Sequence of chain 1.A:
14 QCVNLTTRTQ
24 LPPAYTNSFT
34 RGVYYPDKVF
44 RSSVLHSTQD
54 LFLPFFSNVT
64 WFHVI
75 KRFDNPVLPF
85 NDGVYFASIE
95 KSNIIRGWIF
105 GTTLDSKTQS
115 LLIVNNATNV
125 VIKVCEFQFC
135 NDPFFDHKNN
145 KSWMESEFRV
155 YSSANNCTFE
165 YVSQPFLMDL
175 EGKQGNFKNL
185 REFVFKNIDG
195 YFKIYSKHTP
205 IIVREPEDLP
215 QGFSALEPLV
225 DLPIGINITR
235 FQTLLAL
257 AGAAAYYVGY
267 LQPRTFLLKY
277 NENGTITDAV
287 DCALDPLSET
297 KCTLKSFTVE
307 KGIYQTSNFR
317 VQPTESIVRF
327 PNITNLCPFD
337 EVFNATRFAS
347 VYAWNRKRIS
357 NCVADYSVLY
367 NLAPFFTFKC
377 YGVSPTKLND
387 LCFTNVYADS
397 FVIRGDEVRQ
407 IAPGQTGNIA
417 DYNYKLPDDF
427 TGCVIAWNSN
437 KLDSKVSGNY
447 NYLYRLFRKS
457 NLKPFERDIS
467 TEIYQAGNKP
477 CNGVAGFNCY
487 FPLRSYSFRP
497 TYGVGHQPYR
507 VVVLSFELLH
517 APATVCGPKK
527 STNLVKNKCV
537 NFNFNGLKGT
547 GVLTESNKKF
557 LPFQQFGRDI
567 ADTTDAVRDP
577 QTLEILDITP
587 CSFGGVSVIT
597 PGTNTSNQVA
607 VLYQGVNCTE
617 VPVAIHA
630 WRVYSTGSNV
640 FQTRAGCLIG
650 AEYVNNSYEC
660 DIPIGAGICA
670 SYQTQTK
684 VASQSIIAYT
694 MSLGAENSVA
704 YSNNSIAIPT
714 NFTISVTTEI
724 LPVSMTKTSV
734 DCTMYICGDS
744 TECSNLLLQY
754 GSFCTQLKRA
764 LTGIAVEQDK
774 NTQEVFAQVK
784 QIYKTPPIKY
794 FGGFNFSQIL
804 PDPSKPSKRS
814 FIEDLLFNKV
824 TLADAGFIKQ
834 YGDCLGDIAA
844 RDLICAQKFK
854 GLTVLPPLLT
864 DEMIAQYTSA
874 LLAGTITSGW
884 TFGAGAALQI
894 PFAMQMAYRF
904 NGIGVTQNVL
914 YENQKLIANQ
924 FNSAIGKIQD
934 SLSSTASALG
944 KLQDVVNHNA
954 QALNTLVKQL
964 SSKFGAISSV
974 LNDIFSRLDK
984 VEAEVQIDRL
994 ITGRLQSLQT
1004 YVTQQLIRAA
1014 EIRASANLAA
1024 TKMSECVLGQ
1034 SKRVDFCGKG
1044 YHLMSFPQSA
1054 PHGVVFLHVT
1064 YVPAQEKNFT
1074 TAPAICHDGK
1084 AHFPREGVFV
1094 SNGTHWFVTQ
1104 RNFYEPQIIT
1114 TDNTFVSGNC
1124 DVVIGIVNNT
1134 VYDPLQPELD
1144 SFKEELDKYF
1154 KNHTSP

Binding-site contacts:
Ligand atom C7 contacts residue ASN600 of chain 1.A at 3.6 Å.
Ligand atom C5 contacts residue ASN600 of chain 1.A at 3.7 Å.
Ligand atom C4 contacts residue ASN600 of chain 1.A at 4.2 Å.
Ligand atom C3 contacts residue ASN600 of chain 1.A at 3.8 Å.
Ligand atom C2 contacts residue ASN600 of chain 1.A at 2.5 Å.
Ligand atom O6 contacts residue ASN600 of chain 1.A at 4.4 Å.
Ligand atom C1 contacts residue ASN600 of chain 1.A at 1.4 Å.
Ligand atom O5 contacts residue ASN600 of chain 1.A at 2.3 Å (h-bond).
Ligand atom N2 contacts residue ASN600 of chain 1.A at 3.0 Å (h-bond).
Ligand atom O7 contacts residue ASN600 of chain 1.A at 3.9 Å.

This small molecule binds to this protein.
Small molecule (SMILES): CC(=O)N[C@@H]1[C@@H](O)[C@H](O)[C@@H](CO)O[C@H]1O